A protein and the small-molecule ligand that binds it are described below.
Small molecule (SMILES): OC[C@H]1O[C@H](O)[C@@H](O)[C@@H](O)[C@@H]1O

Binding-site contacts:
Ligand atom C3 contacts residue BMA3 of chain 1.TA at 3.2 Å.
Ligand atom C6 contacts residue BMA3 of chain 1.TA at 4.4 Å.
Ligand atom O5 contacts residue BMA3 of chain 1.TA at 3.7 Å.
Ligand atom C2 contacts residue BMA3 of chain 1.TA at 3.7 Å.
Ligand atom O6 contacts residue BMA3 of chain 1.TA at 3.6 Å (h-bond).
Ligand atom C4 contacts residue BMA3 of chain 1.TA at 3.7 Å.
Ligand atom O6 contacts residue MAN4 of chain 1.TA at 3.9 Å.
Ligand atom O4 contacts residue MAN4 of chain 1.TA at 4.3 Å.
Ligand atom C1 contacts residue BMA3 of chain 1.TA at 3.2 Å.
Ligand atom C5 contacts residue BMA3 of chain 1.TA at 3.2 Å.
Ligand atom O4 contacts residue BMA3 of chain 1.TA at 4.0 Å.
Ligand atom O3 contacts residue BMA3 of chain 1.TA at 4.4 Å.
Ligand atom C6 contacts residue ASP516 of chain 1.C at 4.5 Å.

Sequence of chain 1.C:
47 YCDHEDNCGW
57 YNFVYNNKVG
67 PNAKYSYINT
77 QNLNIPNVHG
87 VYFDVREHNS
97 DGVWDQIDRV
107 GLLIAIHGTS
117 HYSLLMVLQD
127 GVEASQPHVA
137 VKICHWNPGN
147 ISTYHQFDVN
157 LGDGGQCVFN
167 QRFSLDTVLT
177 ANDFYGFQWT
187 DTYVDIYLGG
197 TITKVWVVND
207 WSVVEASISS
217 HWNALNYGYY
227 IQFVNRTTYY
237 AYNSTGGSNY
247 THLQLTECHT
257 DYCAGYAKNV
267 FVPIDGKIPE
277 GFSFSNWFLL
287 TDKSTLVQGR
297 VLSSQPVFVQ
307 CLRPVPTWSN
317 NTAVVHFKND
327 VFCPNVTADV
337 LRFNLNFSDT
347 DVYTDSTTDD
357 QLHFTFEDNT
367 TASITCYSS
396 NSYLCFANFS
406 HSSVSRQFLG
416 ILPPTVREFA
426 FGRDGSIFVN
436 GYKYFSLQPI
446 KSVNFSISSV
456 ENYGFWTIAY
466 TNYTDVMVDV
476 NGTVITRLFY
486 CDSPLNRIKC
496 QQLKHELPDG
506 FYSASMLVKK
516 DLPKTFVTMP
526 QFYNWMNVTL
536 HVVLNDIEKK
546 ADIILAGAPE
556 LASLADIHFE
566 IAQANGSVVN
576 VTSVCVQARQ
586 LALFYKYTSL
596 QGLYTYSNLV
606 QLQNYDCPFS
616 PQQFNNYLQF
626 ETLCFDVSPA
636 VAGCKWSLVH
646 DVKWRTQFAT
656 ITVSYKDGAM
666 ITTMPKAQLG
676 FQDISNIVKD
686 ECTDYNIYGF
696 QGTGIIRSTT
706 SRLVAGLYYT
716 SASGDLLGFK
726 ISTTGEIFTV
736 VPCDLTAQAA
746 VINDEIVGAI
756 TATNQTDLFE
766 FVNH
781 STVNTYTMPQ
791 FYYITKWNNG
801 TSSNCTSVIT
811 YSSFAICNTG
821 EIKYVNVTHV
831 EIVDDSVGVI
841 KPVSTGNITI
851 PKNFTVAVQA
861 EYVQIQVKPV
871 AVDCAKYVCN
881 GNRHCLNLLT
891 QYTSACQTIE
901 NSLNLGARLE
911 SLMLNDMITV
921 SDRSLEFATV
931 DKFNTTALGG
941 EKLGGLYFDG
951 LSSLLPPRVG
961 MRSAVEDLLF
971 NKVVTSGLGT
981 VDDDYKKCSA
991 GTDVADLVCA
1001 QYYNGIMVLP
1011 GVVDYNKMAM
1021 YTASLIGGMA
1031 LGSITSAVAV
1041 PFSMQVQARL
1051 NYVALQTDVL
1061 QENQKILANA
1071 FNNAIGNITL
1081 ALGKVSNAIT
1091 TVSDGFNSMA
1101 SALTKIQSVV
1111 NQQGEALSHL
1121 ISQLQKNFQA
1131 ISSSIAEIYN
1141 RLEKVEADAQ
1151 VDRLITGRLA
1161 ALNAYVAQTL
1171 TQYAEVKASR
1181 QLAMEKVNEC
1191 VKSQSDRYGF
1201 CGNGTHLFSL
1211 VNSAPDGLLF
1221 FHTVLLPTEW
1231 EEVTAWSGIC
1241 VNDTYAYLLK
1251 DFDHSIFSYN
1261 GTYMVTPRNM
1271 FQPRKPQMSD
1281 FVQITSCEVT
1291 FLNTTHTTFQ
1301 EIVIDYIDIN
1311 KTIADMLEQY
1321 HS